Binding-site contacts:
Ligand atom N2 contacts residue ASP67 of chain 26.A at 4.5 Å.
Ligand atom C8 contacts residue ASN118 of chain 26.A at 3.6 Å.
Ligand atom C7 contacts residue ASN118 of chain 26.A at 3.4 Å.
Ligand atom O7 contacts residue ASN118 of chain 26.A at 4.3 Å.
Ligand atom C3 contacts residue ASN118 of chain 26.A at 3.8 Å.
Ligand atom C1 contacts residue THR89 of chain 26.A at 4.2 Å.
Ligand atom C5 contacts residue ASN118 of chain 26.A at 3.6 Å.
Ligand atom C1 contacts residue THR120 of chain 26.A at 4.4 Å.
Ligand atom C8 contacts residue SER66 of chain 26.A at 3.3 Å.
Ligand atom O6 contacts residue THR120 of chain 26.A at 3.1 Å (h-bond).
Ligand atom O5 contacts residue PHE119 of chain 26.A at 4.1 Å.
Ligand atom C4 contacts residue ASN118 of chain 26.A at 4.2 Å.
Ligand atom O7 contacts residue ASP67 of chain 26.A at 2.8 Å (salt-bridge).
Ligand atom N2 contacts residue TYR90 of chain 26.A at 4.2 Å.
Ligand atom C5 contacts residue THR89 of chain 26.A at 4.5 Å.
Ligand atom C6 contacts residue THR120 of chain 26.A at 3.4 Å.
Ligand atom C1 contacts residue ASN118 of chain 26.A at 1.4 Å.
Ligand atom O5 contacts residue ASN118 of chain 26.A at 2.4 Å (h-bond).
Ligand atom N2 contacts residue ASN118 of chain 26.A at 2.9 Å (h-bond).
Ligand atom C2 contacts residue ASN118 of chain 26.A at 2.4 Å.
Ligand atom O5 contacts residue THR89 of chain 26.A at 4.5 Å.
Ligand atom C7 contacts residue ASP67 of chain 26.A at 3.3 Å.
Ligand atom O6 contacts residue PHE119 of chain 26.A at 3.0 Å (h-bond).
Ligand atom C7 contacts residue TYR90 of chain 26.A at 4.2 Å (hydrophobic).
Ligand atom C8 contacts residue ASP67 of chain 26.A at 3.3 Å.
Ligand atom O7 contacts residue TYR90 of chain 26.A at 3.8 Å.
Ligand atom C6 contacts residue PHE119 of chain 26.A at 4.2 Å (hydrophobic).
Ligand atom O5 contacts residue THR120 of chain 26.A at 3.2 Å (h-bond).
Ligand atom C5 contacts residue THR120 of chain 26.A at 4.0 Å.
Ligand atom O6 contacts residue THR89 of chain 26.A at 4.0 Å.

Sequence of chain 26.A:
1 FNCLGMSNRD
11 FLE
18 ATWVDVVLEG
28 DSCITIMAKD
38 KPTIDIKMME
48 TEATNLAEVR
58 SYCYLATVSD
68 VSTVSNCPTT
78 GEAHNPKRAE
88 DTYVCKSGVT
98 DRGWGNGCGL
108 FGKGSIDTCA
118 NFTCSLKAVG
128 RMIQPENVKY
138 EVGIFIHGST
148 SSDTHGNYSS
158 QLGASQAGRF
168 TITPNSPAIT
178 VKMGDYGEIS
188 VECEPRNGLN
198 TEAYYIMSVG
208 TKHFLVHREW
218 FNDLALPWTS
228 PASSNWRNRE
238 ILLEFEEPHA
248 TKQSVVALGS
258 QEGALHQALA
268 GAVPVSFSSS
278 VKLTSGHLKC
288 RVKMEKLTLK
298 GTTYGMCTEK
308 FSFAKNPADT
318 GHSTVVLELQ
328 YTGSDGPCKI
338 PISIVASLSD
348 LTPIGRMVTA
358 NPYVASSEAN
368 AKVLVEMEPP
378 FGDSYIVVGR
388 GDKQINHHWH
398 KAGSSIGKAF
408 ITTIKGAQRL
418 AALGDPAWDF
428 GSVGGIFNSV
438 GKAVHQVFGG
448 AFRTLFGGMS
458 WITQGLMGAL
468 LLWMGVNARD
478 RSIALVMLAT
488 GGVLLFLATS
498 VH

This protein binds this small molecule.
Small molecule (SMILES): CC(=O)N[C@@H]1[C@@H](O)[C@H](O)[C@@H](CO)O[C@H]1O